This small molecule binds to this protein.
Small molecule (SMILES): Nc1ccn([C@H]2C[C@H](O[P](=O)(O)OC[C@H]3O[C@@H](n4cnc5c(N)ncnc54)C[C@@H]3O)[C@@H](COP(=O)(O)O)O2)c(=O)n1

Sequence of chain 25.A:
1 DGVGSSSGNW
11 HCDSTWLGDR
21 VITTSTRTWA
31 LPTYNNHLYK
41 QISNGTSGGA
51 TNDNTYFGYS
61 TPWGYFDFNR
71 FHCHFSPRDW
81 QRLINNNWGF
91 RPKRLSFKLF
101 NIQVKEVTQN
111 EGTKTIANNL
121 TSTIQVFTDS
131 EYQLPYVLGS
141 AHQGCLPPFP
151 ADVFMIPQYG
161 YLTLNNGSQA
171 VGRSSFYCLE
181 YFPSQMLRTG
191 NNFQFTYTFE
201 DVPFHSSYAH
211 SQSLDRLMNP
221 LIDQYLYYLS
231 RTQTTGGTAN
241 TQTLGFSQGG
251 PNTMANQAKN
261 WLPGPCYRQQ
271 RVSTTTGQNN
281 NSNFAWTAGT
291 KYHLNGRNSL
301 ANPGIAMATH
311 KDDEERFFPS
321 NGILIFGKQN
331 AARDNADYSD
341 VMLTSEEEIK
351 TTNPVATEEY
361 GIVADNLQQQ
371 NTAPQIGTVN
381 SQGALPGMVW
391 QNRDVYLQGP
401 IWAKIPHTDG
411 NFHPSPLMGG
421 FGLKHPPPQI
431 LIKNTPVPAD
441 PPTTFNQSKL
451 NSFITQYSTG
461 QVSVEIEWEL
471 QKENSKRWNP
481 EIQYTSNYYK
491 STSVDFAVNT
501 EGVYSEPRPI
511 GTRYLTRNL

Binding-site contacts:
Ligand atom C2' contacts residue PRO414 of chain 25.A at 3.8 Å (hydrophobic).
Ligand atom C6 contacts residue GLY422 of chain 25.A at 3.8 Å.
Ligand atom N6 contacts residue SER415 of chain 25.A at 3.6 Å.
Ligand atom C6 contacts residue SER415 of chain 25.A at 4.1 Å.
Ligand atom C6 contacts residue VAL202 of chain 25.A at 4.2 Å (hydrophobic).
Ligand atom C4 contacts residue PRO203 of chain 25.A at 4.2 Å (hydrophobic).
Ligand atom C4 contacts residue PRO203 of chain 25.A at 4.1 Å (hydrophobic).
Ligand atom C5 contacts residue PRO203 of chain 25.A at 3.9 Å (hydrophobic).
Ligand atom C5 contacts residue PRO203 of chain 25.A at 4.0 Å (hydrophobic).
Ligand atom C2' contacts residue PRO203 of chain 25.A at 3.3 Å (hydrophobic).
Ligand atom N6 contacts residue PHE421 of chain 25.A at 3.9 Å.
Ligand atom N7 contacts residue ASN392 of chain 25.A at 4.2 Å.
Ligand atom C2' contacts residue HIS413 of chain 25.A at 3.8 Å.
Ligand atom C4 contacts residue ASP201 of chain 25.A at 3.7 Å.
Ligand atom N4 contacts residue VAL202 of chain 25.A at 2.9 Å (h-bond).
Ligand atom C6 contacts residue PRO203 of chain 25.A at 4.0 Å (hydrophobic).
Ligand atom C8 contacts residue HIS413 of chain 25.A at 3.8 Å.
Ligand atom N7 contacts residue SER415 of chain 25.A at 4.0 Å.
Ligand atom N4 contacts residue ASP201 of chain 25.A at 2.5 Å.
Ligand atom N7 contacts residue PRO203 of chain 25.A at 4.2 Å.
Ligand atom N3 contacts residue PRO414 of chain 25.A at 4.2 Å.
Ligand atom N6 contacts residue GLY422 of chain 25.A at 3.4 Å (h-bond).
Ligand atom C4 contacts residue VAL202 of chain 25.A at 3.7 Å (hydrophobic).
Ligand atom N1 contacts residue GLY422 of chain 25.A at 3.0 Å (h-bond).
Ligand atom C5 contacts residue VAL202 of chain 25.A at 3.6 Å (hydrophobic).
Ligand atom C2 contacts residue GLY422 of chain 25.A at 3.2 Å.
Ligand atom N1 contacts residue PRO203 of chain 25.A at 3.8 Å.
Ligand atom C2 contacts residue PRO203 of chain 25.A at 3.9 Å (hydrophobic).
Ligand atom C5 contacts residue ASP201 of chain 25.A at 4.1 Å.
Ligand atom C1' contacts residue PRO203 of chain 25.A at 4.1 Å (hydrophobic).
Ligand atom N6 contacts residue GLY420 of chain 25.A at 3.7 Å.
Ligand atom N1 contacts residue VAL202 of chain 25.A at 3.6 Å.
Ligand atom C2 contacts residue VAL202 of chain 25.A at 4.2 Å (hydrophobic).
Ligand atom N3 contacts residue ASP201 of chain 25.A at 4.1 Å.
Ligand atom C5 contacts residue SER415 of chain 25.A at 4.1 Å.
Ligand atom OP2 contacts residue ASP409 of chain 53.A at 3.2 Å (salt-bridge).
Ligand atom C6 contacts residue PRO203 of chain 25.A at 4.0 Å (hydrophobic).
Ligand atom C5 contacts residue ARG91 of chain 25.A at 4.1 Å.
Ligand atom N7 contacts residue HIS413 of chain 25.A at 4.1 Å.
Ligand atom N1 contacts residue PRO203 of chain 25.A at 4.1 Å.

Sequence of chain 53.A:
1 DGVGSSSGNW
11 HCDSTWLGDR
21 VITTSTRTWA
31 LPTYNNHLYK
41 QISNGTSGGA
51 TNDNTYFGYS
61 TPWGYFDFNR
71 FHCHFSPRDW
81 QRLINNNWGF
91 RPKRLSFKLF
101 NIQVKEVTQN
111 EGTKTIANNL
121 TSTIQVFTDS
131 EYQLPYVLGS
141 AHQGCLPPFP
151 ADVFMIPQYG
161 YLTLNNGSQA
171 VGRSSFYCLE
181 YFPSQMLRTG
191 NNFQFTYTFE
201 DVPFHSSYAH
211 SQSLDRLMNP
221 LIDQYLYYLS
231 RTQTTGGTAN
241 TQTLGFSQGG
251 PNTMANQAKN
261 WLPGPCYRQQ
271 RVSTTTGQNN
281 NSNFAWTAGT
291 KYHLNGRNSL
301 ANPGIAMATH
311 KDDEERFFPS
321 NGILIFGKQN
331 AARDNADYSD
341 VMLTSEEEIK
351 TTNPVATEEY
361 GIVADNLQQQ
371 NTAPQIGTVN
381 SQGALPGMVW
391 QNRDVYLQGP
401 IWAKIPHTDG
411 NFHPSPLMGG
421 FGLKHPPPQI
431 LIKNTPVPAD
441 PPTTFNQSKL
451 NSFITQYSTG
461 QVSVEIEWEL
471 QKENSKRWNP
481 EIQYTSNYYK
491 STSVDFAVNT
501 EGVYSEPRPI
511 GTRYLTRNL